Binding-site contacts:
Ligand atom C22 contacts residue LEU48 of chain 2.C at 3.5 Å (hydrophobic).
Ligand atom C11 contacts residue HIS60 of chain 2.D at 3.5 Å.
Ligand atom C08 contacts residue TRP90 of chain 2.D at 3.6 Å (hydrophobic).
Ligand atom C23 contacts residue LEU48 of chain 2.C at 3.5 Å (hydrophobic).
Ligand atom C04 contacts residue LEU48 of chain 2.C at 4.0 Å (hydrophobic).
Ligand atom C05 contacts residue TYR82 of chain 2.C at 3.6 Å (hydrophobic).
Ligand atom O25 contacts residue LEU48 of chain 2.C at 4.0 Å.
Ligand atom C12 contacts residue TYR62 of chain 2.D at 3.4 Å (hydrophobic).
Ligand atom C18 contacts residue SER52 of chain 2.C at 3.6 Å.
Ligand atom N01 contacts residue TYR62 of chain 2.D at 3.1 Å.
Ligand atom C03 contacts residue TYR62 of chain 2.D at 4.0 Å (hydrophobic).
Ligand atom C14 contacts residue GLU26 of chain 2.D at 3.4 Å.
Ligand atom C27 contacts residue TYR62 of chain 2.D at 3.3 Å (hydrophobic).
Ligand atom N13 contacts residue ILE28 of chain 2.D at 4.0 Å.
Ligand atom C26 contacts residue TYR62 of chain 2.D at 3.3 Å (hydrophobic).
Ligand atom C19 contacts residue GLU26 of chain 2.D at 3.6 Å.
Ligand atom C03 contacts residue LEU48 of chain 2.C at 3.8 Å (hydrophobic).
Ligand atom C06 contacts residue TYR82 of chain 2.C at 3.4 Å (hydrophobic).
Ligand atom N01 contacts residue ILE44 of chain 2.C at 3.6 Å.
Ligand atom C10 contacts residue TYR62 of chain 2.D at 3.3 Å (hydrophobic).
Ligand atom N01 contacts residue VAL92 of chain 2.D at 3.3 Å.
Ligand atom C19 contacts residue SER52 of chain 2.C at 3.9 Å.
Ligand atom C11 contacts residue TYR62 of chain 2.D at 3.3 Å (hydrophobic).
Ligand atom BR21 contacts residue LEU23 of chain 2.D at 3.7 Å.
Ligand atom C07 contacts residue TYR62 of chain 2.D at 3.8 Å (hydrophobic).
Ligand atom C04 contacts residue THR79 of chain 2.C at 3.6 Å.
Ligand atom O25 contacts residue GLN51 of chain 2.C at 4.0 Å.
Ligand atom C18 contacts residue GLU26 of chain 2.D at 3.4 Å.
Ligand atom BR21 contacts residue PHE49 of chain 2.C at 3.9 Å.
Ligand atom C08 contacts residue TYR62 of chain 2.D at 3.7 Å (hydrophobic).
Ligand atom C28 contacts residue TYR62 of chain 2.D at 3.2 Å (hydrophobic).
Ligand atom BR21 contacts residue ARG22 of chain 2.D at 3.7 Å.
Ligand atom C27 contacts residue TYR82 of chain 2.C at 3.9 Å (hydrophobic).
Ligand atom C19 contacts residue ARG22 of chain 2.D at 3.6 Å.
Ligand atom N09 contacts residue TYR62 of chain 2.D at 2.8 Å (h-bond).
Ligand atom C02 contacts residue ILE44 of chain 2.C at 3.7 Å (hydrophobic).
Ligand atom C08 contacts residue TYR82 of chain 2.C at 4.0 Å (hydrophobic).
Ligand atom C10 contacts residue TRP90 of chain 2.D at 3.5 Å (hydrophobic).
Ligand atom C02 contacts residue VAL92 of chain 2.D at 3.5 Å (hydrophobic).
Ligand atom C02 contacts residue TYR62 of chain 2.D at 3.5 Å (hydrophobic).

The protein below binds the small molecule below.
Small molecule (SMILES): N#Cc1cccc(CN2CCc3ncn(Cc4ccc(Br)cc4)c(=O)c3C2)c1

Sequence of chain 2.C:
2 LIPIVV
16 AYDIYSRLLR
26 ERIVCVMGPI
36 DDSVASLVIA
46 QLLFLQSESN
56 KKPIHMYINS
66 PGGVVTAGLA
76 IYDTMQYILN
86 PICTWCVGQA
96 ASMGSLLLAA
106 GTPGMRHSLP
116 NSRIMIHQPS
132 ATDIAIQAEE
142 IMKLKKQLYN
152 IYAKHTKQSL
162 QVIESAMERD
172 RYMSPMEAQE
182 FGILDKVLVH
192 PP

Sequence of chain 2.D:
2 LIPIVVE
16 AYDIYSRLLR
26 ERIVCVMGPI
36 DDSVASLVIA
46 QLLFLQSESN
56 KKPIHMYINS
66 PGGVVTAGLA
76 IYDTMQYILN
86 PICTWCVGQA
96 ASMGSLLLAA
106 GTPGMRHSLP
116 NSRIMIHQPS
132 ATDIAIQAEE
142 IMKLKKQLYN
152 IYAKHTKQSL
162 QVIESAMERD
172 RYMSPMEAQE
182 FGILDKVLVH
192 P